Sequence of chain 1.C:
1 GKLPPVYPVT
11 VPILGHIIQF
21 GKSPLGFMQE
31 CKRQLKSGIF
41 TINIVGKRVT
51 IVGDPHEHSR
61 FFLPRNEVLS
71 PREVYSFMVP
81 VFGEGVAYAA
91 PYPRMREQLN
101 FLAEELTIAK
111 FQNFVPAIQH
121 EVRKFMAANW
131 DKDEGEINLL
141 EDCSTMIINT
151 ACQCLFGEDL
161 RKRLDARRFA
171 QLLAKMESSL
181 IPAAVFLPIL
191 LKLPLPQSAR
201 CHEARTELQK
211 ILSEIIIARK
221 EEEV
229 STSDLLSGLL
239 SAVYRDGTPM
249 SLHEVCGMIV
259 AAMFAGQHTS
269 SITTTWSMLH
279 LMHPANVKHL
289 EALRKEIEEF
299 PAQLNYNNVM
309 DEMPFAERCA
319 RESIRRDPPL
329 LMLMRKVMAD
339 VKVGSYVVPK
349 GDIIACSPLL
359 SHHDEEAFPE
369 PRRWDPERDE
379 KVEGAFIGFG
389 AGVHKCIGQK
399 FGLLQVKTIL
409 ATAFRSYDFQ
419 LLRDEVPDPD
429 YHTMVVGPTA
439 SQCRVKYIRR

This small molecule binds to this protein.
Small molecule (SMILES): CC(C)CCC[C@@H](C)[C@H]1CC[C@@]2(C=C3CC3)C3=CC[C@@H]4C(C)(C)[C@@H](O)CC[C@]4(C)[C@@H]3CC[C@]12C

Binding-site contacts:
Ligand atom CAQ contacts residue ALA263 of chain 1.C at 3.8 Å (hydrophobic).
Ligand atom CBG contacts residue HEM1 of chain 1.I at 3.4 Å.
Ligand atom CBG contacts residue ALA263 of chain 1.C at 3.5 Å (hydrophobic).
Ligand atom CAP contacts residue ALA259 of chain 1.C at 3.1 Å (hydrophobic).
Ligand atom CAS contacts residue PHE82 of chain 1.C at 2.7 Å (hydrophobic).
Ligand atom CAR contacts residue ALA263 of chain 1.C at 3.5 Å (hydrophobic).
Ligand atom CAZ contacts residue ALA259 of chain 1.C at 3.4 Å (hydrophobic).
Ligand atom CAL contacts residue TYR75 of chain 1.C at 3.4 Å (hydrophobic).
Ligand atom CBD contacts residue MET256 of chain 1.C at 2.9 Å (hydrophobic).
Ligand atom CAM contacts residue LEU328 of chain 1.C at 3.8 Å (hydrophobic).
Ligand atom CBA contacts residue LEU99 of chain 1.C at 3.7 Å (hydrophobic).
Ligand atom CBC contacts residue LEU99 of chain 1.C at 3.6 Å (hydrophobic).
Ligand atom CAF contacts residue TYR88 of chain 1.C at 3.6 Å (hydrophobic).
Ligand atom CAD contacts residue ALA263 of chain 1.C at 3.8 Å (hydrophobic).
Ligand atom CAP contacts residue ALA263 of chain 1.C at 2.6 Å (hydrophobic).
Ligand atom CAT contacts residue TYR75 of chain 1.C at 2.9 Å (hydrophobic).
Ligand atom CBD contacts residue GLN98 of chain 1.C at 3.9 Å.
Ligand atom CAL contacts residue LEU328 of chain 1.C at 3.4 Å (hydrophobic).
Ligand atom CBF contacts residue ALA263 of chain 1.C at 3.3 Å (hydrophobic).
Ligand atom CBG contacts residue LEU328 of chain 1.C at 3.6 Å (hydrophobic).
Ligand atom CAO contacts residue ALA263 of chain 1.C at 2.8 Å (hydrophobic).
Ligand atom CAF contacts residue TYR75 of chain 1.C at 3.9 Å (hydrophobic).
Ligand atom CAN contacts residue LEU328 of chain 1.C at 3.9 Å (hydrophobic).
Ligand atom CAK contacts residue TYR75 of chain 1.C at 3.7 Å (hydrophobic).
Ligand atom CBH contacts residue ALA263 of chain 1.C at 3.2 Å (hydrophobic).
Ligand atom CAB contacts residue TYR75 of chain 1.C at 3.8 Å (hydrophobic).
Ligand atom CBA contacts residue ALA259 of chain 1.C at 3.6 Å (hydrophobic).
Ligand atom CBE contacts residue LEU99 of chain 1.C at 3.5 Å (hydrophobic).
Ligand atom CAK contacts residue LEU328 of chain 1.C at 3.5 Å (hydrophobic).
Ligand atom OBH contacts residue MET330 of chain 1.C at 3.9 Å.
Ligand atom CAV contacts residue PHE82 of chain 1.C at 3.7 Å (hydrophobic).
Ligand atom CAG contacts residue TYR75 of chain 1.C at 3.7 Å (hydrophobic).
Ligand atom CBA contacts residue HEM1 of chain 1.I at 3.7 Å.
Ligand atom CAZ contacts residue HEM1 of chain 1.I at 3.5 Å.
Ligand atom CAA contacts residue TYR75 of chain 1.C at 2.9 Å (hydrophobic).
Ligand atom CBD contacts residue VAL86 of chain 1.C at 3.6 Å (hydrophobic).
Ligand atom CAY contacts residue TYR88 of chain 1.C at 3.8 Å (hydrophobic).
Ligand atom CBB contacts residue ALA259 of chain 1.C at 2.8 Å (hydrophobic).
Ligand atom CAW contacts residue LEU328 of chain 1.C at 2.9 Å (hydrophobic).
Ligand atom CBE contacts residue LEU102 of chain 1.C at 2.9 Å (hydrophobic).